Binding-site contacts:
Ligand atom O5 contacts residue ASN1074 of chain 1.B at 2.4 Å (h-bond).
Ligand atom C5 contacts residue ASN1074 of chain 1.B at 3.7 Å.
Ligand atom O5 contacts residue ALA706 of chain 1.B at 4.4 Å.
Ligand atom C1 contacts residue GLN895 of chain 1.A at 4.2 Å.
Ligand atom C3 contacts residue ASN1074 of chain 1.B at 3.8 Å.
Ligand atom C4 contacts residue ALA706 of chain 1.B at 4.4 Å (hydrophobic).
Ligand atom C8 contacts residue GLU1072 of chain 1.B at 3.5 Å.
Ligand atom O6 contacts residue ALA706 of chain 1.B at 4.2 Å.
Ligand atom C2 contacts residue ASN1074 of chain 1.B at 2.5 Å.
Ligand atom C1 contacts residue ASN1074 of chain 1.B at 1.4 Å.
Ligand atom C4 contacts residue ASN1074 of chain 1.B at 4.2 Å.
Ligand atom C6 contacts residue ALA706 of chain 1.B at 3.8 Å (hydrophobic).
Ligand atom N2 contacts residue ASN1074 of chain 1.B at 2.9 Å (h-bond).
Ligand atom C5 contacts residue ALA706 of chain 1.B at 3.5 Å (hydrophobic).
Ligand atom C7 contacts residue ASN1074 of chain 1.B at 3.8 Å.
Ligand atom O4 contacts residue ALA706 of chain 1.B at 4.1 Å.
Ligand atom O7 contacts residue ASN1074 of chain 1.B at 4.2 Å.

Sequence of chain 1.B:
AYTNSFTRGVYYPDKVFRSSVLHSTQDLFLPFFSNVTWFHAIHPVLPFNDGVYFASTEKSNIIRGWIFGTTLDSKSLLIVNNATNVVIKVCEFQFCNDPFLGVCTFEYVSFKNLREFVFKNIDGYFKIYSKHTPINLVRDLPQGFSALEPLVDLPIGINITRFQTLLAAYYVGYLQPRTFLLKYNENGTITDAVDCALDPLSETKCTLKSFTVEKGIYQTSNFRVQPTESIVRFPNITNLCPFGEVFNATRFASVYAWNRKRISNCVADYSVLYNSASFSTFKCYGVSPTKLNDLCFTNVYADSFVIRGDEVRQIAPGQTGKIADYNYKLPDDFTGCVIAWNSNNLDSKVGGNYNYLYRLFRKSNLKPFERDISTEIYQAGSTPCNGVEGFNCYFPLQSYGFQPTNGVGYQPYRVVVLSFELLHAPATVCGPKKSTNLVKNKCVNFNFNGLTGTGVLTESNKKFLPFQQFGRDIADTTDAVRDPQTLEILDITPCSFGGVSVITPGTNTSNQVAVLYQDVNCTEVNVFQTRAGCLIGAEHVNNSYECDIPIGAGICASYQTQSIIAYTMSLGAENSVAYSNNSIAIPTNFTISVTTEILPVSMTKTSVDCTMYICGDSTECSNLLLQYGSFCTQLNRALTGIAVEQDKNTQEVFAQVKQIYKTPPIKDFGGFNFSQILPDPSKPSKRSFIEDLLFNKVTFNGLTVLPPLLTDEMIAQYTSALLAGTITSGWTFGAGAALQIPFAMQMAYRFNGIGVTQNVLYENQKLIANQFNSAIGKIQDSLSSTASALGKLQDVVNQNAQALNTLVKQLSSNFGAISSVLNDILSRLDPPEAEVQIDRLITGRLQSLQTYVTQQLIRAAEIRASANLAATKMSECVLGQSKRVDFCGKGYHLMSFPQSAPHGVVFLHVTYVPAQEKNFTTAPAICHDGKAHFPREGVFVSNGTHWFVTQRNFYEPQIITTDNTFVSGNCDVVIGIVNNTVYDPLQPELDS

Sequence of chain 1.A:
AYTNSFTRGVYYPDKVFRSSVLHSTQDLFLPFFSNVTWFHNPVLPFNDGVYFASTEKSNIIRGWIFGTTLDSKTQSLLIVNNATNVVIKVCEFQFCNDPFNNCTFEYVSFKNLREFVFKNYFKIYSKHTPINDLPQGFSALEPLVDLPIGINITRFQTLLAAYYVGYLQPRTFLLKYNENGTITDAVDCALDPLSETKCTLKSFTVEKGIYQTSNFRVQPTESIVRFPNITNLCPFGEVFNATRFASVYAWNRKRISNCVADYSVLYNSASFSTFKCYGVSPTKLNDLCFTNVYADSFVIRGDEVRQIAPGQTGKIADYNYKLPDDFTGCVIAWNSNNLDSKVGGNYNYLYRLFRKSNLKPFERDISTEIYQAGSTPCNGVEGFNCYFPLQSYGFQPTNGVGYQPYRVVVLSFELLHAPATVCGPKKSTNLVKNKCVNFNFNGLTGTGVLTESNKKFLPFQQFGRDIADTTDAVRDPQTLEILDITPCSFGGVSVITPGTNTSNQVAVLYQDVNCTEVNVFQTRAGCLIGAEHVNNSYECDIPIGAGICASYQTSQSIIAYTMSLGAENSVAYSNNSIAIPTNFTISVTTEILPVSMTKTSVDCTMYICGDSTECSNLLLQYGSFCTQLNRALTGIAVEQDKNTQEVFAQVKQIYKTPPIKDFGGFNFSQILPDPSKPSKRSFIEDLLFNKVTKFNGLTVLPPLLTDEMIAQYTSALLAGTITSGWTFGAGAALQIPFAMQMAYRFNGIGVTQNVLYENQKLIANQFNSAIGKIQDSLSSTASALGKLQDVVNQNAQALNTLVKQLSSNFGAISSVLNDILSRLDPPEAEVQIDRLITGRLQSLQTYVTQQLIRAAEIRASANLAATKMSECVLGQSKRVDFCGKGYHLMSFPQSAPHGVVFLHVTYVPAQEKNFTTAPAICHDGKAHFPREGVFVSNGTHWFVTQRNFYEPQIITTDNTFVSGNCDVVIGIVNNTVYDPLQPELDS

The small molecule below binds the protein below.
Small molecule (SMILES): CC(=O)N[C@@H]1[C@@H](O)[C@H](O)[C@@H](CO)O[C@H]1O